Sequence of chain 1.B:
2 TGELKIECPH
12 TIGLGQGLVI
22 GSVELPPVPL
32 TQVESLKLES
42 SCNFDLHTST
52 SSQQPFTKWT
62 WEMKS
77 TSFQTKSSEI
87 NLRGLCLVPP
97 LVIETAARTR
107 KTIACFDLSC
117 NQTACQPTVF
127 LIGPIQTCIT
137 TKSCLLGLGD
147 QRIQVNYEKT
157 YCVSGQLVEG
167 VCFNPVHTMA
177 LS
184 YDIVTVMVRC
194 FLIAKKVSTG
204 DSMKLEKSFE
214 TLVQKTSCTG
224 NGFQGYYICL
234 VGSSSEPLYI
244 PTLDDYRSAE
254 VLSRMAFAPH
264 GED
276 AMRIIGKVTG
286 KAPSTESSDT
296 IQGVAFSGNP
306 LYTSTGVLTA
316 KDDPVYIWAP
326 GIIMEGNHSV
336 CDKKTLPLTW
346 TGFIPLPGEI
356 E

Sequence of chain 1.A:
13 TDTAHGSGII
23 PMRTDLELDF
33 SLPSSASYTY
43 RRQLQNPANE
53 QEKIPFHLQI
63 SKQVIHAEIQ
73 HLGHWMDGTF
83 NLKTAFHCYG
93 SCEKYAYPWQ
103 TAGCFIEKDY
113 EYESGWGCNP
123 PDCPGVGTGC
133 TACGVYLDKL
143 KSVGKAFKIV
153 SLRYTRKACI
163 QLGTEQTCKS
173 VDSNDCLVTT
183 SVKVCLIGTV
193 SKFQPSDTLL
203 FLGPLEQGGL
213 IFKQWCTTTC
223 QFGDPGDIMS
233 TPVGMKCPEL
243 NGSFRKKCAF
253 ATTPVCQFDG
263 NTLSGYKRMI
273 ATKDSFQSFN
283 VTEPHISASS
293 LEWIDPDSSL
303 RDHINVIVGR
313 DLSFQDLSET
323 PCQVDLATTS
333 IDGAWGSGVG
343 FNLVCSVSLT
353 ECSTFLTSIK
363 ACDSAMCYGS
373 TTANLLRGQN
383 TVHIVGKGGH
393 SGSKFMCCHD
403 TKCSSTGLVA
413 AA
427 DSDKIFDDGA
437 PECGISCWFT

This small molecule binds to this protein.
Small molecule (SMILES): CC(=O)N[C@H]1[C@H](O[C@H]2[C@H](O)[C@@H](NC(C)=O)CO[C@@H]2CO)O[C@H](CO)[C@@H](O)[C@@H]1O

Binding-site contacts:
Ligand atom O7 contacts residue THR103 of chain 1.A at 3.4 Å.
Ligand atom O5 contacts residue VAL335 of chain 1.B at 3.7 Å.
Ligand atom C7 contacts residue ALA98 of chain 1.A at 4.2 Å (hydrophobic).
Ligand atom C6 contacts residue VAL335 of chain 1.B at 4.4 Å (hydrophobic).
Ligand atom C8 contacts residue TYR99 of chain 1.A at 4.3 Å (hydrophobic).
Ligand atom N2 contacts residue ASN332 of chain 1.B at 2.8 Å (h-bond).
Ligand atom C1 contacts residue SER334 of chain 1.B at 3.8 Å.
Ligand atom C8 contacts residue LYS218 of chain 1.B at 3.3 Å.
Ligand atom C4 contacts residue ASN332 of chain 1.B at 4.2 Å.
Ligand atom O7 contacts residue ASN332 of chain 1.B at 4.3 Å.
Ligand atom C8 contacts residue ASN332 of chain 1.B at 3.8 Å.
Ligand atom C8 contacts residue GLN102 of chain 1.A at 4.3 Å.
Ligand atom C7 contacts residue LYS218 of chain 1.B at 4.0 Å.
Ligand atom C1 contacts residue ASN332 of chain 1.B at 1.4 Å.
Ligand atom O7 contacts residue GLN102 of chain 1.A at 4.1 Å.
Ligand atom C7 contacts residue ASN332 of chain 1.B at 3.4 Å.
Ligand atom C5 contacts residue SER334 of chain 1.B at 3.7 Å.
Ligand atom C1 contacts residue VAL335 of chain 1.B at 4.5 Å (hydrophobic).
Ligand atom C7 contacts residue THR103 of chain 1.A at 4.5 Å.
Ligand atom O7 contacts residue LYS218 of chain 1.B at 3.9 Å.
Ligand atom O5 contacts residue SER334 of chain 1.B at 3.6 Å.
Ligand atom C8 contacts residue ALA98 of chain 1.A at 2.7 Å (hydrophobic).
Ligand atom O7 contacts residue TYR99 of chain 1.A at 3.8 Å.
Ligand atom C6 contacts residue LYS218 of chain 1.B at 4.2 Å.
Ligand atom C6 contacts residue SER334 of chain 1.B at 4.3 Å.
Ligand atom O5 contacts residue ASN332 of chain 1.B at 2.3 Å (h-bond).
Ligand atom C3 contacts residue ASN332 of chain 1.B at 3.7 Å.
Ligand atom C5 contacts residue ASN332 of chain 1.B at 3.7 Å.
Ligand atom O6 contacts residue VAL335 of chain 1.B at 3.9 Å.
Ligand atom C2 contacts residue ASN332 of chain 1.B at 2.4 Å.